Binding-site contacts:
Ligand atom N contacts residue TYR246 of chain 1.A at 4.0 Å.
Ligand atom CD contacts residue TYR246 of chain 1.A at 4.0 Å (hydrophobic).
Ligand atom CG2 contacts residue ARG54 of chain 1.A at 4.0 Å.
Ligand atom O contacts residue CYS245 of chain 1.A at 3.6 Å (h-bond).
Ligand atom CD contacts residue TYR168 of chain 1.A at 3.4 Å (hydrophobic).
Ligand atom CG contacts residue TYR168 of chain 1.A at 3.4 Å (hydrophobic).
Ligand atom CA contacts residue GLU151 of chain 1.A at 3.8 Å.
Ligand atom CD contacts residue TYR262 of chain 1.A at 4.0 Å (hydrophobic).
Ligand atom CG contacts residue TYR246 of chain 1.A at 4.0 Å (hydrophobic).
Ligand atom CB contacts residue ILE173 of chain 1.A at 4.2 Å (hydrophobic).
Ligand atom CB contacts residue TYR262 of chain 1.A at 3.8 Å (hydrophobic).
Ligand atom CG contacts residue PHE23 of chain 1.A at 3.5 Å (hydrophobic).
Ligand atom CA contacts residue PHE215 of chain 1.A at 3.5 Å (hydrophobic).
Ligand atom N contacts residue PHE215 of chain 1.A at 3.4 Å.
Ligand atom CA contacts residue TYR246 of chain 1.A at 4.3 Å (hydrophobic).
Ligand atom C contacts residue PHE215 of chain 1.A at 3.7 Å (hydrophobic).
Ligand atom CA contacts residue HIS220 of chain 1.A at 4.2 Å.
Ligand atom N contacts residue TYR262 of chain 1.A at 3.8 Å.
Ligand atom O contacts residue TYR246 of chain 1.A at 2.1 Å (h-bond).
Ligand atom C contacts residue TYR246 of chain 1.A at 3.9 Å (hydrophobic).
Ligand atom C contacts residue TYR262 of chain 1.A at 3.9 Å (hydrophobic).
Ligand atom CB contacts residue LEU105 of chain 1.A at 3.7 Å (hydrophobic).
Ligand atom CB contacts residue PHE23 of chain 1.A at 4.3 Å (hydrophobic).
Ligand atom CD contacts residue TYR55 of chain 1.A at 3.1 Å (hydrophobic).
Ligand atom CB contacts residue PHE215 of chain 1.A at 3.9 Å (hydrophobic).
Ligand atom CB contacts residue GLU151 of chain 1.A at 3.5 Å.
Ligand atom CA contacts residue TYR246 of chain 1.A at 3.9 Å (hydrophobic).
Ligand atom O contacts residue HIS220 of chain 1.A at 3.3 Å (h-bond).
Ligand atom C contacts residue TYR246 of chain 1.A at 3.2 Å (hydrophobic).
Ligand atom CG contacts residue LEU105 of chain 1.A at 4.0 Å (hydrophobic).
Ligand atom C contacts residue HIS220 of chain 1.A at 4.0 Å.
Ligand atom CD contacts residue GLU151 of chain 1.A at 3.9 Å.
Ligand atom CA contacts residue TYR262 of chain 1.A at 3.8 Å (hydrophobic).
Ligand atom CD contacts residue CYS292 of chain 1.A at 4.2 Å (hydrophobic).
Ligand atom O contacts residue TYR246 of chain 1.A at 4.0 Å.
Ligand atom O contacts residue TYR262 of chain 1.A at 3.5 Å.
Ligand atom O contacts residue PHE215 of chain 1.A at 4.0 Å.
Ligand atom N contacts residue TYR246 of chain 1.A at 3.6 Å.
Ligand atom CB contacts residue TYR246 of chain 1.A at 3.5 Å (hydrophobic).
Ligand atom CG contacts residue TYR55 of chain 1.A at 3.6 Å (hydrophobic).

The protein below binds the small molecule below.
Small molecule (SMILES): CC(C)[C@@H](C=O)NC(=O)[C@@H]1CCCN1C(=O)[C@@H]1CCCN1C(=O)CNC(=O)CNC(=O)[C@@H]1CCCN1C(=O)[C@@H]1CCCN1C(=O)CN

Sequence of chain 1.A:
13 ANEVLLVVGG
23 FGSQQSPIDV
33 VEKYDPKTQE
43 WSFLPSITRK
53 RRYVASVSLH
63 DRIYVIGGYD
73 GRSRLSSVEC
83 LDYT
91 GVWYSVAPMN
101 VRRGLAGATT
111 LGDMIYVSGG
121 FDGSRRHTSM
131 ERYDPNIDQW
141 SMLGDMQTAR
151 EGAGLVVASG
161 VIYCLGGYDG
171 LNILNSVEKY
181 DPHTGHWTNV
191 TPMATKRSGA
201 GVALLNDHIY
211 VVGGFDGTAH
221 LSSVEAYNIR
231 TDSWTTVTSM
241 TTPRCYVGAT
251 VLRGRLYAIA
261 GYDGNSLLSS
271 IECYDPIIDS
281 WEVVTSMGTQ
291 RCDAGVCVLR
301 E